Sequence of chain 1.B:
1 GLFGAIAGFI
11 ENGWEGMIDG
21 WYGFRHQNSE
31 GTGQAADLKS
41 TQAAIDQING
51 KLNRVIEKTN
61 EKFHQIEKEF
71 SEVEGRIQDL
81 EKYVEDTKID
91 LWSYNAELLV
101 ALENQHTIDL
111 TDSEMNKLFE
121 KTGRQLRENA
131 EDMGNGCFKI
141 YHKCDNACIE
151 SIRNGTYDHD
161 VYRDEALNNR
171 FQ

The small molecule below binds the protein below.
Small molecule (SMILES): CC(=O)N[C@H]1[C@H](O[C@H]2[C@H](O)[C@@H](NC(C)=O)CO[C@@H]2CO)O[C@H](CO)[C@@H](O[C@@H]2O[C@H](CO[C@H]3O[C@H](CO)[C@@H](O)[C@H](O)[C@@H]3O)[C@@H](O)[C@H](O)[C@@H]2O)[C@@H]1O

Sequence of chain 1.A:
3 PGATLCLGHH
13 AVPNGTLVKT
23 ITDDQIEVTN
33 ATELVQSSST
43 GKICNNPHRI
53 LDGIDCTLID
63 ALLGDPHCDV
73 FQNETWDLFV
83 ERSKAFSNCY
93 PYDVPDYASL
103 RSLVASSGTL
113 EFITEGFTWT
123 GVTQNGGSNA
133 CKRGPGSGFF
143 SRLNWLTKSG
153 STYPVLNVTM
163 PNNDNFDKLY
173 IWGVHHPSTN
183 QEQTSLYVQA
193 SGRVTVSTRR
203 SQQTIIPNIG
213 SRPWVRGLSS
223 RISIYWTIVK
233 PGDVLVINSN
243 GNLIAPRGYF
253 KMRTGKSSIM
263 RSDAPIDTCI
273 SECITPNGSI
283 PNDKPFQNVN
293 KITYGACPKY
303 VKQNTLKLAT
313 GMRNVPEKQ

Binding-site contacts:
Ligand atom O6 contacts residue ALA33 of chain 1.A at 3.8 Å.
Ligand atom C4 contacts residue ASN32 of chain 1.A at 4.0 Å.
Ligand atom N2 contacts residue ASN32 of chain 1.A at 3.0 Å (h-bond).
Ligand atom C5 contacts residue ASN32 of chain 1.A at 3.6 Å.
Ligand atom O7 contacts residue THR312 of chain 1.A at 4.3 Å.
Ligand atom O5 contacts residue THR312 of chain 1.A at 4.2 Å.
Ligand atom C1 contacts residue ASN32 of chain 1.A at 1.4 Å.
Ligand atom C3 contacts residue ASN32 of chain 1.A at 3.7 Å.
Ligand atom O7 contacts residue TRP21 of chain 1.B at 3.9 Å.
Ligand atom O5 contacts residue ALA33 of chain 1.A at 4.5 Å.
Ligand atom O6 contacts residue ASN32 of chain 1.A at 4.3 Å.
Ligand atom O5 contacts residue ASN32 of chain 1.A at 2.3 Å (h-bond).
Ligand atom C6 contacts residue ASN49 of chain 1.B at 3.9 Å.
Ligand atom C7 contacts residue ASN32 of chain 1.A at 3.7 Å.
Ligand atom O7 contacts residue ASN32 of chain 1.A at 3.6 Å.
Ligand atom C1 contacts residue THR312 of chain 1.A at 4.2 Å.
Ligand atom C2 contacts residue ASN32 of chain 1.A at 2.4 Å.
Ligand atom O6 contacts residue THR34 of chain 1.A at 4.0 Å.